The protein below binds the small molecule below.
Small molecule (SMILES): CC(=O)N[C@@H]1[C@@H](O)[C@H](O)[C@@H](CO)O[C@H]1O

Binding-site contacts:
Ligand atom C7 contacts residue PHE118 of chain 1.B at 4.2 Å (hydrophobic).
Ligand atom C7 contacts residue ASN148 of chain 1.B at 4.4 Å.
Ligand atom N2 contacts residue PHE118 of chain 1.B at 3.6 Å.
Ligand atom C1 contacts residue ASN108 of chain 1.B at 1.4 Å.
Ligand atom O7 contacts residue ASN108 of chain 1.B at 3.4 Å (h-bond).
Ligand atom C7 contacts residue ASP144 of chain 1.B at 4.1 Å.
Ligand atom O5 contacts residue ASN108 of chain 1.B at 2.3 Å (h-bond).
Ligand atom N2 contacts residue ASN108 of chain 1.B at 3.3 Å (h-bond).
Ligand atom O7 contacts residue TYR142 of chain 1.B at 3.5 Å (h-bond).
Ligand atom O7 contacts residue ASP144 of chain 1.B at 3.0 Å (salt-bridge).
Ligand atom C8 contacts residue ASN148 of chain 1.B at 3.8 Å.
Ligand atom C3 contacts residue ASN108 of chain 1.B at 4.0 Å.
Ligand atom O7 contacts residue CYS143 of chain 1.B at 3.8 Å.
Ligand atom C8 contacts residue PHE118 of chain 1.B at 3.5 Å (hydrophobic).
Ligand atom C2 contacts residue ASP144 of chain 1.B at 4.3 Å.
Ligand atom O6 contacts residue ASN108 of chain 1.B at 4.5 Å.
Ligand atom C4 contacts residue ASN108 of chain 1.B at 4.3 Å.
Ligand atom C8 contacts residue ASP144 of chain 1.B at 4.4 Å.
Ligand atom C7 contacts residue ASN108 of chain 1.B at 3.5 Å.
Ligand atom C3 contacts residue PHE118 of chain 1.B at 4.5 Å (hydrophobic).
Ligand atom C8 contacts residue CYS143 of chain 1.B at 4.0 Å (hydrophobic).
Ligand atom C5 contacts residue ASN108 of chain 1.B at 3.5 Å.
Ligand atom C7 contacts residue TYR142 of chain 1.B at 4.3 Å (hydrophobic).
Ligand atom C2 contacts residue ASN108 of chain 1.B at 2.8 Å.

Sequence of chain 1.B:
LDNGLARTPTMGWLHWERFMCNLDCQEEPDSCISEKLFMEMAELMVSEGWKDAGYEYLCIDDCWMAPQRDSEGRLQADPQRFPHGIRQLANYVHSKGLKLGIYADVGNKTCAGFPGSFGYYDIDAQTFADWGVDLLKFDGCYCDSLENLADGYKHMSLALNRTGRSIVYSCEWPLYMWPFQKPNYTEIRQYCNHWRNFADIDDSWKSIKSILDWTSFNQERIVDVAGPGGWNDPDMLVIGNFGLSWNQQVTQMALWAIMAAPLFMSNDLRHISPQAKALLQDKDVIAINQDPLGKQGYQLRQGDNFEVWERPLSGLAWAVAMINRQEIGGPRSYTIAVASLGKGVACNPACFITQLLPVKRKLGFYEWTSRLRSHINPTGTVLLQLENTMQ